This small molecule binds to this protein.
Small molecule (SMILES): CC(=O)N[C@H]1[C@@H](O[C@H]2[C@@H](O)[C@@H](CO)O[C@@H](O[C@H]3[C@@H](O)[C@@H](CO)O[C@H](O[C@@H]4[C@H](O)[C@@H](O)[C@H](O)O[C@@H]4CO)[C@@H]3O)[C@@H]2NC(C)=O)O[C@H](CO)[C@H](O)[C@@H]1O

Binding-site contacts:
Ligand atom O3 contacts residue ASN44 of chain 1.J at 3.3 Å (h-bond).
Ligand atom O5 contacts residue ASN44 of chain 1.J at 2.8 Å (h-bond).
Ligand atom O2 contacts residue LYS255 of chain 1.J at 3.4 Å.
Ligand atom C4 contacts residue GLN251 of chain 1.J at 3.7 Å.
Ligand atom O4 contacts residue ASP49 of chain 1.F at 3.7 Å.
Ligand atom O6 contacts residue GLN32 of chain 1.J at 3.0 Å (h-bond).
Ligand atom C5 contacts residue ASN44 of chain 1.J at 3.6 Å.
Ligand atom C8 contacts residue ASN253 of chain 1.J at 3.5 Å.
Ligand atom O4 contacts residue ASN44 of chain 1.J at 3.4 Å (h-bond).
Ligand atom O7 contacts residue PHE51 of chain 1.F at 2.7 Å (h-bond).
Ligand atom C6 contacts residue ASP43 of chain 1.J at 3.1 Å.
Ligand atom O7 contacts residue ASP50 of chain 1.F at 3.5 Å.
Ligand atom C2 contacts residue ASN44 of chain 1.J at 3.7 Å.
Ligand atom C4 contacts residue PHE38 of chain 1.J at 3.8 Å (hydrophobic).
Ligand atom N2 contacts residue GLN251 of chain 1.J at 2.9 Å (h-bond).
Ligand atom C8 contacts residue PHE38 of chain 1.J at 3.7 Å (hydrophobic).
Ligand atom C7 contacts residue ASN253 of chain 1.J at 3.7 Å.
Ligand atom C6 contacts residue ASN44 of chain 1.J at 3.7 Å.
Ligand atom O7 contacts residue GLN251 of chain 1.J at 2.8 Å (h-bond).
Ligand atom C6 contacts residue ASP43 of chain 1.J at 3.6 Å.
Ligand atom O7 contacts residue LYS255 of chain 1.J at 3.2 Å.
Ligand atom O3 contacts residue ASP49 of chain 1.F at 2.8 Å (salt-bridge).
Ligand atom O6 contacts residue ASP43 of chain 1.J at 2.8 Å (salt-bridge).
Ligand atom C4 contacts residue ASP43 of chain 1.J at 3.4 Å.
Ligand atom C8 contacts residue GLN251 of chain 1.J at 3.5 Å.
Ligand atom O4 contacts residue ASP43 of chain 1.J at 2.5 Å (salt-bridge).
Ligand atom O7 contacts residue ASN253 of chain 1.J at 2.9 Å (h-bond).
Ligand atom C6 contacts residue GLN32 of chain 1.J at 3.5 Å.
Ligand atom O6 contacts residue ASP43 of chain 1.J at 2.5 Å (salt-bridge).
Ligand atom C7 contacts residue GLN251 of chain 1.J at 3.7 Å.
Ligand atom C8 contacts residue PHE51 of chain 1.F at 3.6 Å (hydrophobic).
Ligand atom C1 contacts residue ASN44 of chain 1.J at 3.4 Å.
Ligand atom O4 contacts residue ASP50 of chain 1.F at 3.4 Å.
Ligand atom C2 contacts residue GLN251 of chain 1.J at 3.7 Å.
Ligand atom C8 contacts residue PHE249 of chain 1.J at 3.5 Å (hydrophobic).
Ligand atom O3 contacts residue GLN251 of chain 1.J at 3.1 Å (h-bond).
Ligand atom O4 contacts residue ASN44 of chain 1.J at 3.0 Å (h-bond).
Ligand atom O5 contacts residue ASP43 of chain 1.J at 3.6 Å.
Ligand atom C7 contacts residue PHE51 of chain 1.F at 3.8 Å (hydrophobic).
Ligand atom O4 contacts residue GLN251 of chain 1.J at 2.5 Å (h-bond).

Sequence of chain 1.J:
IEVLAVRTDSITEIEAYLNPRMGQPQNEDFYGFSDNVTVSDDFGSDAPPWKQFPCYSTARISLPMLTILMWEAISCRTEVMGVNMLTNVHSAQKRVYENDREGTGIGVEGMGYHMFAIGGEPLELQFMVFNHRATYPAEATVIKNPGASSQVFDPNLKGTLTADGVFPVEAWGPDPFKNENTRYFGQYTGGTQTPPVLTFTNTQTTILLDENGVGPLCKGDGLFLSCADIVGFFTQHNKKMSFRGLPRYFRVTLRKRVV

Sequence of chain 1.F:
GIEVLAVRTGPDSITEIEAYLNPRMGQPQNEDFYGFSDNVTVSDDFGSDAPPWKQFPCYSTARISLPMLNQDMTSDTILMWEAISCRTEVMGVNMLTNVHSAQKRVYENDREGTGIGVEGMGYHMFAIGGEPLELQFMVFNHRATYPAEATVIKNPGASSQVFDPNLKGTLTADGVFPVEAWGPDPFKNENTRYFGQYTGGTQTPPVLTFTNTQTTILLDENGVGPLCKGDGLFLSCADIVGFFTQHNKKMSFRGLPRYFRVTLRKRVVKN